Sequence of chain 3.A:
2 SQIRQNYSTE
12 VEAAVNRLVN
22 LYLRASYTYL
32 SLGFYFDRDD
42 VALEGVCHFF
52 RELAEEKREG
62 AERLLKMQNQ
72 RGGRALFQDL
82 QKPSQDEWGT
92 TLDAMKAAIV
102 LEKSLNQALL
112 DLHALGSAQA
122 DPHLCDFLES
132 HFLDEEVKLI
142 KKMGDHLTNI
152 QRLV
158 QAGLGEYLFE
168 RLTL

Sequence of chain 24.A:
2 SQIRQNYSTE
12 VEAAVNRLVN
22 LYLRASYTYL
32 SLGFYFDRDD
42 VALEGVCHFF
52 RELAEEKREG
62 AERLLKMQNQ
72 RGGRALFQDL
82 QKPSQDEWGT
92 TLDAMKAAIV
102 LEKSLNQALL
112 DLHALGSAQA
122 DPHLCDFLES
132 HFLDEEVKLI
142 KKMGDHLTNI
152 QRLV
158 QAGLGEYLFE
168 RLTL

A protein and the small-molecule ligand that binds it are described below.
Small molecule (SMILES): CC(C)c1cccc(C(C)C)c1O

Binding-site contacts:
Ligand atom C3 contacts residue TYR28 of chain 24.A at 3.6 Å (hydrophobic).
Ligand atom C8 contacts residue LEU31 of chain 24.A at 3.9 Å (hydrophobic).
Ligand atom C7 contacts residue SER27 of chain 24.A at 2.9 Å.
Ligand atom C2 contacts residue SER27 of chain 24.A at 3.4 Å.
Ligand atom C4 contacts residue PFL1 of chain 3.H at 1.0 Å.
Ligand atom C2 contacts residue PFL1 of chain 3.H at 1.4 Å.
Ligand atom C8 contacts residue PFL1 of chain 3.H at 3.7 Å.
Ligand atom C11 contacts residue PFL1 of chain 3.H at 1.7 Å.
Ligand atom C9 contacts residue ALA55 of chain 24.A at 3.8 Å (hydrophobic).
Ligand atom C9 contacts residue SER27 of chain 24.A at 2.7 Å.
Ligand atom C11 contacts residue SER27 of chain 3.A at 3.4 Å.
Ligand atom C12 contacts residue LEU24 of chain 24.A at 3.7 Å (hydrophobic).
Ligand atom C8 contacts residue ARG59 of chain 3.A at 3.5 Å.
Ligand atom C9 contacts residue PFL1 of chain 3.H at 3.1 Å.
Ligand atom C10 contacts residue PFL1 of chain 3.H at 1.3 Å.
Ligand atom C6 contacts residue PFL1 of chain 3.H at 0.2 Å.
Ligand atom C7 contacts residue PFL1 of chain 3.H at 2.9 Å.
Ligand atom C4 contacts residue LEU81 of chain 3.A at 4.0 Å (hydrophobic).
Ligand atom C3 contacts residue PFL1 of chain 3.H at 1.5 Å.
Ligand atom C3 contacts residue SER27 of chain 24.A at 3.9 Å.
Ligand atom O1 contacts residue ARG59 of chain 3.A at 3.5 Å.
Ligand atom C5 contacts residue LEU81 of chain 3.A at 3.7 Å (hydrophobic).
Ligand atom C5 contacts residue PFL1 of chain 3.H at 1.4 Å.
Ligand atom C9 contacts residue ARG59 of chain 3.A at 3.7 Å.
Ligand atom C1 contacts residue PFL1 of chain 3.H at 1.3 Å.
Ligand atom C9 contacts residue ARG59 of chain 24.A at 3.5 Å.
Ligand atom C12 contacts residue PFL1 of chain 3.H at 1.0 Å.
Ligand atom C7 contacts residue ARG59 of chain 3.A at 4.1 Å.
Ligand atom C11 contacts residue LEU24 of chain 3.A at 3.5 Å (hydrophobic).
Ligand atom C8 contacts residue GLU63 of chain 3.A at 3.4 Å.
Ligand atom C12 contacts residue LEU81 of chain 24.A at 3.9 Å (hydrophobic).
Ligand atom C1 contacts residue ARG59 of chain 3.A at 4.3 Å.
Ligand atom C1 contacts residue SER27 of chain 24.A at 4.1 Å.
Ligand atom C12 contacts residue TYR28 of chain 3.A at 3.9 Å (hydrophobic).
Ligand atom C11 contacts residue TYR28 of chain 3.A at 3.6 Å (hydrophobic).
Ligand atom C10 contacts residue SER27 of chain 3.A at 4.3 Å.
Ligand atom C4 contacts residue TYR28 of chain 24.A at 3.6 Å (hydrophobic).
Ligand atom O1 contacts residue PFL1 of chain 3.H at 0.6 Å (h-bond).
Ligand atom O1 contacts residue ARG59 of chain 24.A at 3.3 Å.
Ligand atom C5 contacts residue LEU81 of chain 24.A at 4.0 Å (hydrophobic).